Sequence of chain 1.A:
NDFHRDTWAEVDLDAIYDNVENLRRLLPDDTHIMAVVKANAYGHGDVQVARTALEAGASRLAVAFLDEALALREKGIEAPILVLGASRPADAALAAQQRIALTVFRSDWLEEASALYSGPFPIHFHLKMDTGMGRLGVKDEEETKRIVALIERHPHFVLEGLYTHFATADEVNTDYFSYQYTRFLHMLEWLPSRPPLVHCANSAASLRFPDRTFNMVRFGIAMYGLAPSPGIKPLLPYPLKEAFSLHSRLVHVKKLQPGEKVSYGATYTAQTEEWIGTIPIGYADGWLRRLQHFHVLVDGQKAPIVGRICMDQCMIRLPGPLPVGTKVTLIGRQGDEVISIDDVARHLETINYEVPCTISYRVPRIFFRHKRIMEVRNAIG

Binding-site contacts:
Ligand atom N2 contacts residue LYS39 of chain 1.B at 3.5 Å.
Ligand atom O8 contacts residue MET312 of chain 1.A at 2.6 Å (h-bond).
Ligand atom P2 contacts residue TYR265 of chain 1.A at 3.5 Å.
Ligand atom O7 contacts residue ASP313 of chain 1.A at 3.7 Å.
Ligand atom O3 contacts residue TYR354 of chain 1.B at 2.6 Å (h-bond).
Ligand atom O4 contacts residue GLY221 of chain 1.B at 3.5 Å.
Ligand atom C1 contacts residue ARG219 of chain 1.B at 3.5 Å.
Ligand atom O8 contacts residue CYS311 of chain 1.A at 3.4 Å.
Ligand atom C10 contacts residue MET312 of chain 1.A at 3.5 Å (hydrophobic).
Ligand atom C10 contacts residue TYR354 of chain 1.B at 3.6 Å (hydrophobic).
Ligand atom O7 contacts residue LYS39 of chain 1.B at 2.7 Å (salt-bridge).
Ligand atom O5 contacts residue SER204 of chain 1.B at 2.7 Å (h-bond).
Ligand atom O8 contacts residue TYR265 of chain 1.A at 3.7 Å.
Ligand atom N2 contacts residue TYR265 of chain 1.A at 3.7 Å.
Ligand atom C9 contacts residue TYR265 of chain 1.A at 3.2 Å (hydrophobic).
Ligand atom O4 contacts residue ILE222 of chain 1.B at 2.9 Å (h-bond).
Ligand atom C10 contacts residue TYR43 of chain 1.B at 3.7 Å (hydrophobic).
Ligand atom O5 contacts residue ILE222 of chain 1.B at 3.2 Å (h-bond).
Ligand atom C8 contacts residue TYR43 of chain 1.B at 3.6 Å (hydrophobic).
Ligand atom O6 contacts residue TYR265 of chain 1.A at 2.5 Å (h-bond).
Ligand atom C4 contacts residue HIS166 of chain 1.B at 3.8 Å.
Ligand atom C8 contacts residue LYS39 of chain 1.B at 3.8 Å.
Ligand atom O5 contacts residue GLY221 of chain 1.B at 3.0 Å (h-bond).
Ligand atom C6 contacts residue ARG136 of chain 1.B at 3.8 Å.
Ligand atom O2 contacts residue ASN203 of chain 1.B at 3.3 Å.
Ligand atom O3 contacts residue ILE222 of chain 1.B at 3.7 Å.
Ligand atom N1 contacts residue ARG219 of chain 1.B at 2.8 Å (salt-bridge).
Ligand atom C7 contacts residue VAL37 of chain 1.B at 3.7 Å (hydrophobic).
Ligand atom C10 contacts residue LYS39 of chain 1.B at 3.7 Å.
Ligand atom N1 contacts residue HIS166 of chain 1.B at 3.8 Å.
Ligand atom C2 contacts residue HIS166 of chain 1.B at 3.6 Å.
Ligand atom P1 contacts residue ILE222 of chain 1.B at 3.6 Å.
Ligand atom O6 contacts residue ARG136 of chain 1.B at 2.7 Å (salt-bridge).
Ligand atom O1 contacts residue ARG136 of chain 1.B at 3.1 Å (salt-bridge).
Ligand atom O8 contacts residue TYR284 of chain 1.A at 3.5 Å (h-bond).
Ligand atom O4 contacts residue TYR354 of chain 1.B at 3.3 Å.
Ligand atom P2 contacts residue MET312 of chain 1.A at 3.6 Å.
Ligand atom C3 contacts residue HIS166 of chain 1.B at 3.5 Å.
Ligand atom O7 contacts residue MET312 of chain 1.A at 3.1 Å.
Ligand atom O4 contacts residue TYR43 of chain 1.B at 2.6 Å (h-bond).

Sequence of chain 1.B:
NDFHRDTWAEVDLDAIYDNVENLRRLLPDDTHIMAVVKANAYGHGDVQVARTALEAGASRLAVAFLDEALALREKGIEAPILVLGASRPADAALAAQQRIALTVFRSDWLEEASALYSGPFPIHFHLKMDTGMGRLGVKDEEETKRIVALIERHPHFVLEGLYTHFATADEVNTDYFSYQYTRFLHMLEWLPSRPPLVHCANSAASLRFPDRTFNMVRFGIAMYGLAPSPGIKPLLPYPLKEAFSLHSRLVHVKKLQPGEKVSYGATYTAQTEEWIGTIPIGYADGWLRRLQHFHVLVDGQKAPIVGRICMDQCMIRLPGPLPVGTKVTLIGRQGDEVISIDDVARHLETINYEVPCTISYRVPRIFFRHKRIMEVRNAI

This small molecule binds to this protein.
Small molecule (SMILES): Cc1ncc(COP(=O)(O)O)c(CN[C@@H](C)P(=O)(O)O)c1O